The small molecule below binds the protein below.
Small molecule (SMILES): C=CC1=C(C)/C(=C/c2[nH]c(/C=C3\N=C(/C=C4\NC(=O)C(C)=C4C=C)C(C)=C3CCC(=O)O)c(CCC(=O)O)c2C)NC1=O

Sequence of chain 1.B:
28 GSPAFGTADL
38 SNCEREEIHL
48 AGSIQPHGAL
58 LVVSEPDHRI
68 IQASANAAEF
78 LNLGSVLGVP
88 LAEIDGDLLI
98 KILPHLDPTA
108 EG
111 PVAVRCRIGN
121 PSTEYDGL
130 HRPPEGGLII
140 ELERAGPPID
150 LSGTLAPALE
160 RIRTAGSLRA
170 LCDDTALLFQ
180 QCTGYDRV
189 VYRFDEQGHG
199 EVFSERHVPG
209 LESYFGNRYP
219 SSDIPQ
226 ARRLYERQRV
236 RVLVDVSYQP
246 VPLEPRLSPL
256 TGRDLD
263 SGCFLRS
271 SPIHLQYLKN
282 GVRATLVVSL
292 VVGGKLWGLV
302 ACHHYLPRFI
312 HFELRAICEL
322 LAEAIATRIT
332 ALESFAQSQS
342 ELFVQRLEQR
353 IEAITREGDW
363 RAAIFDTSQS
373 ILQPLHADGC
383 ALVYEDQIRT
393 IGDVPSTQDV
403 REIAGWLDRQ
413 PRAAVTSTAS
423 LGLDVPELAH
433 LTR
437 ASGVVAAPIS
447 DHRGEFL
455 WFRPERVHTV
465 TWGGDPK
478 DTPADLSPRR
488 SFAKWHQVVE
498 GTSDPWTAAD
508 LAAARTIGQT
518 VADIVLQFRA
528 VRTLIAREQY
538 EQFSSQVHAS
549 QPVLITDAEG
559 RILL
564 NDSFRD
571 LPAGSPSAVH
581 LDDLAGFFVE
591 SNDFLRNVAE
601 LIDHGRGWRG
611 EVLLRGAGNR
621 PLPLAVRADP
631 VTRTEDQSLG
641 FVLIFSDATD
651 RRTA

Binding-site contacts:
Ligand atom C4D contacts residue HIS274 of chain 1.B at 3.5 Å.
Ligand atom OC contacts residue ASP221 of chain 1.B at 3.4 Å (salt-bridge).
Ligand atom CHA contacts residue HIS274 of chain 1.B at 3.2 Å.
Ligand atom CBB contacts residue MSE281 of chain 1.B at 3.3 Å.
Ligand atom ND contacts residue ASP221 of chain 1.B at 3.2 Å (salt-bridge).
Ligand atom CAC contacts residue CYS40 of chain 1.B at 2.8 Å (hydrophobic).
Ligand atom CAB contacts residue MSE281 of chain 1.B at 3.3 Å.
Ligand atom O1A contacts residue HIS304 of chain 1.B at 2.6 Å (h-bond).
Ligand atom CGD contacts residue ARG236 of chain 1.B at 3.2 Å.
Ligand atom NC contacts residue ASP221 of chain 1.B at 2.8 Å (salt-bridge).
Ligand atom C4C contacts residue ASP221 of chain 1.B at 3.4 Å.
Ligand atom O2A contacts residue ALA302 of chain 1.B at 3.3 Å.
Ligand atom C1A contacts residue HIS274 of chain 1.B at 3.0 Å.
Ligand atom NB contacts residue TYR277 of chain 1.B at 3.1 Å (h-bond).
Ligand atom O1A contacts residue HIS274 of chain 1.B at 3.5 Å (h-bond).
Ligand atom CHD contacts residue PRO223 of chain 1.B at 3.2 Å (hydrophobic).
Ligand atom OB contacts residue PRO485 of chain 1.B at 3.3 Å.
Ligand atom C1D contacts residue PRO223 of chain 1.B at 3.4 Å (hydrophobic).
Ligand atom CGA contacts residue HIS304 of chain 1.B at 3.4 Å.
Ligand atom O2A contacts residue TYR190 of chain 1.B at 2.7 Å (h-bond).
Ligand atom CGD contacts residue MSE270 of chain 1.B at 3.5 Å.
Ligand atom C4B contacts residue TYR277 of chain 1.B at 2.9 Å (hydrophobic).
Ligand atom NA contacts residue ASP221 of chain 1.B at 3.1 Å (salt-bridge).
Ligand atom CAA contacts residue TYR230 of chain 1.B at 3.1 Å (hydrophobic).
Ligand atom O2D contacts residue ARG236 of chain 1.B at 2.9 Å (salt-bridge).
Ligand atom CBA contacts residue TYR230 of chain 1.B at 3.2 Å (hydrophobic).
Ligand atom CBA contacts residue HIS274 of chain 1.B at 3.5 Å.
Ligand atom O2D contacts residue TYR230 of chain 1.B at 2.9 Å (h-bond).
Ligand atom NA contacts residue HIS274 of chain 1.B at 3.3 Å.
Ligand atom NB contacts residue ASP221 of chain 1.B at 3.2 Å (salt-bridge).
Ligand atom CAC contacts residue ILE273 of chain 1.B at 3.4 Å (hydrophobic).
Ligand atom C3B contacts residue MSE281 of chain 1.B at 3.5 Å.
Ligand atom OB contacts residue TYR277 of chain 1.B at 2.7 Å (h-bond).
Ligand atom O1D contacts residue ARG236 of chain 1.B at 2.8 Å (salt-bridge).
Ligand atom O1D contacts residue MSE270 of chain 1.B at 3.4 Å.
Ligand atom CBC contacts residue CYS40 of chain 1.B at 1.6 Å (hydrophobic).
Ligand atom CMB contacts residue TYR190 of chain 1.B at 3.2 Å (hydrophobic).
Ligand atom CMA contacts residue TYR190 of chain 1.B at 3.1 Å (hydrophobic).
Ligand atom OB contacts residue SER488 of chain 1.B at 3.4 Å (h-bond).
Ligand atom C3C contacts residue ILE273 of chain 1.B at 3.3 Å (hydrophobic).